Sequence of chain 1.C:
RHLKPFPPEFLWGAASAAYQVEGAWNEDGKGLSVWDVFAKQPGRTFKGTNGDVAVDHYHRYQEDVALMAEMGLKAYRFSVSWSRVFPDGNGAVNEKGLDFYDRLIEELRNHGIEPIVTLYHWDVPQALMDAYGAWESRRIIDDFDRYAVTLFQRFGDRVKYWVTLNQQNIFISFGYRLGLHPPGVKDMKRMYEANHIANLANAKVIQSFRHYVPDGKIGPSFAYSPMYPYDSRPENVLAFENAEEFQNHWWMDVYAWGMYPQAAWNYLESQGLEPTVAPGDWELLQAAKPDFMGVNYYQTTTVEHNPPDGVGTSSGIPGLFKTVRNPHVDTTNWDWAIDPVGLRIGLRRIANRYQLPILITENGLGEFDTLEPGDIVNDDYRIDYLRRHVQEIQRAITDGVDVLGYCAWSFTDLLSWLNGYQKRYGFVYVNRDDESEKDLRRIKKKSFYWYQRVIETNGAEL

Binding-site contacts:
Ligand atom O2 contacts residue GLN177 of chain 1.C at 2.8 Å (h-bond).
Ligand atom O3P contacts residue LYS446 of chain 1.C at 3.5 Å (salt-bridge).
Ligand atom O4 contacts residue GLN177 of chain 1.C at 3.8 Å.
Ligand atom O6 contacts residue TYR308 of chain 1.C at 3.5 Å.
Ligand atom C5 contacts residue GLN177 of chain 1.C at 3.8 Å.
Ligand atom C3 contacts residue GLU385 of chain 1.C at 3.7 Å.
Ligand atom C6 contacts residue TYR308 of chain 1.C at 3.5 Å (hydrophobic).
Ligand atom C2 contacts residue GLU385 of chain 1.C at 3.4 Å.
Ligand atom O6 contacts residue GLN177 of chain 1.C at 2.4 Å (h-bond).
Ligand atom O3P contacts residue TRP359 of chain 1.C at 3.9 Å.
Ligand atom O2 contacts residue PHE184 of chain 1.C at 3.8 Å.
Ligand atom C1 contacts residue PHE184 of chain 1.C at 4.0 Å (hydrophobic).
Ligand atom C4 contacts residue TRP432 of chain 1.C at 3.8 Å (hydrophobic).
Ligand atom C1 contacts residue GLU385 of chain 1.C at 3.3 Å.
Ligand atom C3 contacts residue GLN30 of chain 1.C at 3.6 Å.
Ligand atom C6 contacts residue GLN177 of chain 1.C at 3.5 Å.
Ligand atom C2 contacts residue GLN177 of chain 1.C at 3.9 Å.
Ligand atom C3 contacts residue TRP440 of chain 1.C at 3.7 Å (hydrophobic).
Ligand atom P contacts residue SER439 of chain 1.C at 3.9 Å.
Ligand atom O3 contacts residue GLN30 of chain 1.C at 2.6 Å (h-bond).
Ligand atom C3 contacts residue TRP432 of chain 1.C at 3.5 Å (hydrophobic).
Ligand atom C4 contacts residue TRP440 of chain 1.C at 3.9 Å (hydrophobic).
Ligand atom O3 contacts residue TRP440 of chain 1.C at 2.8 Å (h-bond).
Ligand atom O2 contacts residue GLU385 of chain 1.C at 2.7 Å (salt-bridge).
Ligand atom C1 contacts residue ILE180 of chain 1.C at 4.0 Å (hydrophobic).
Ligand atom O1P contacts residue ASN442 of chain 1.C at 3.6 Å.
Ligand atom O2P contacts residue SER439 of chain 1.C at 3.5 Å (h-bond).
Ligand atom O1 contacts residue ILE180 of chain 1.C at 3.9 Å.
Ligand atom C4 contacts residue GLN30 of chain 1.C at 3.6 Å.
Ligand atom O4 contacts residue GLN30 of chain 1.C at 3.1 Å (h-bond).
Ligand atom O1P contacts residue SER439 of chain 1.C at 3.2 Å (h-bond).
Ligand atom C6 contacts residue TYR448 of chain 1.C at 3.4 Å (hydrophobic).
Ligand atom O3P contacts residue TYR448 of chain 1.C at 3.0 Å (h-bond).
Ligand atom O1 contacts residue PHE184 of chain 1.C at 3.8 Å.
Ligand atom O4 contacts residue TRP432 of chain 1.C at 2.9 Å (h-bond).
Ligand atom O2P contacts residue TYR448 of chain 1.C at 3.7 Å.
Ligand atom O3 contacts residue HIS131 of chain 1.C at 3.3 Å (h-bond).
Ligand atom O6 contacts residue ALA233 of chain 1.C at 3.9 Å.
Ligand atom O3 contacts residue TRP432 of chain 1.C at 3.6 Å.
Ligand atom O6 contacts residue ASN306 of chain 1.C at 4.0 Å.

A small-molecule ligand and the protein it binds are described below.
Small molecule (SMILES): O=P(O)(O)OC[C@H]1O[C@@H](O[C@H]2[C@H](O)[C@@H](O)[C@H](O)O[C@@H]2CO)[C@H](O)[C@@H](O)[C@@H]1O